Binding-site contacts:
Ligand atom C4 contacts residue ASN613 of chain 1.B at 4.2 Å.
Ligand atom C5 contacts residue ASN613 of chain 1.B at 3.7 Å.
Ligand atom O7 contacts residue ASN613 of chain 1.B at 4.3 Å.
Ligand atom C3 contacts residue ASN613 of chain 1.B at 3.8 Å.
Ligand atom O5 contacts residue ASN613 of chain 1.B at 2.4 Å (h-bond).
Ligand atom C1 contacts residue ASN613 of chain 1.B at 1.4 Å.
Ligand atom C2 contacts residue ASN613 of chain 1.B at 2.4 Å.
Ligand atom N2 contacts residue ASN613 of chain 1.B at 2.9 Å (h-bond).
Ligand atom O6 contacts residue ASN613 of chain 1.B at 4.5 Å.
Ligand atom C7 contacts residue ASN613 of chain 1.B at 3.8 Å.
Ligand atom C8 contacts residue GLN641 of chain 1.B at 4.2 Å.

This protein binds this small molecule.
Small molecule (SMILES): CC(=O)N[C@@H]1[C@@H](O)[C@H](O)[C@@H](CO)O[C@H]1O

Sequence of chain 1.B:
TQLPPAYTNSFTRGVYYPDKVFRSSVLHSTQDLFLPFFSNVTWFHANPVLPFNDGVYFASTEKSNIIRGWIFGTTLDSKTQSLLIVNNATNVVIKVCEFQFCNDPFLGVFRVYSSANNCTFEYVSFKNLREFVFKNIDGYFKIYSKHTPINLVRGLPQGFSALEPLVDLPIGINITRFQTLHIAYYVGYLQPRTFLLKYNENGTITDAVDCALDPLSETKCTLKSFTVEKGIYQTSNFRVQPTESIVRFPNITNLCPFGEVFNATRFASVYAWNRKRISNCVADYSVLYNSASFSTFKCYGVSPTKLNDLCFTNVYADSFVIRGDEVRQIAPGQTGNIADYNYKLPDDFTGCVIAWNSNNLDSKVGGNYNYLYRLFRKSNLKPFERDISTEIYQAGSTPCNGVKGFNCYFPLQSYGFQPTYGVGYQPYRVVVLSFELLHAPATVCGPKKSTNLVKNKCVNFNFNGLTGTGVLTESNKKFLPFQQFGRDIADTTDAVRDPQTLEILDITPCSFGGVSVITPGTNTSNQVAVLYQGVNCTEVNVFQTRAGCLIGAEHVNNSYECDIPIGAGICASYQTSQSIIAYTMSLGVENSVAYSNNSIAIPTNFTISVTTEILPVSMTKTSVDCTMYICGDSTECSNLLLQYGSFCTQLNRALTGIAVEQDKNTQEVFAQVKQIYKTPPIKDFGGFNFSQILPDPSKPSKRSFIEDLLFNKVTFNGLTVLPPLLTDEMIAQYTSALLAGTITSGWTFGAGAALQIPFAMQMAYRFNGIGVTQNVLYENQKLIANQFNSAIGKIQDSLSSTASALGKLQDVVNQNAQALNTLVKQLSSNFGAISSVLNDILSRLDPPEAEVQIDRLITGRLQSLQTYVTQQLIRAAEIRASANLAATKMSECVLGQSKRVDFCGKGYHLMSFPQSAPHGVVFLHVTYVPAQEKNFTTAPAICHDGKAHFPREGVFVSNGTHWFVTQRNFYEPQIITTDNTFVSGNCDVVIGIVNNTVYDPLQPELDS